The protein below binds the small molecule below.
Small molecule (SMILES): CC(=O)N[C@H]1[C@H](O[C@H]2[C@H](O)[C@@H](NC(C)=O)CO[C@@H]2CO)O[C@H](CO)[C@@H](O)[C@@H]1O

Binding-site contacts:
Ligand atom O6 contacts residue THR11 of chain 2.B at 4.1 Å.
Ligand atom C1 contacts residue SER27 of chain 2.B at 4.1 Å.
Ligand atom C4 contacts residue ASN9 of chain 2.B at 4.3 Å.
Ligand atom O7 contacts residue THR207 of chain 2.B at 2.9 Å (h-bond).
Ligand atom O5 contacts residue SER27 of chain 2.B at 4.2 Å.
Ligand atom C7 contacts residue ASN9 of chain 2.B at 3.7 Å.
Ligand atom O5 contacts residue THR11 of chain 2.B at 4.1 Å.
Ligand atom C2 contacts residue ASN9 of chain 2.B at 2.4 Å.
Ligand atom N2 contacts residue ASN9 of chain 2.B at 2.8 Å (h-bond).
Ligand atom O7 contacts residue ASN9 of chain 2.B at 3.7 Å.
Ligand atom C3 contacts residue ASN9 of chain 2.B at 3.8 Å.
Ligand atom C8 contacts residue THR207 of chain 2.B at 3.4 Å.
Ligand atom O5 contacts residue ASN9 of chain 2.B at 2.4 Å (h-bond).
Ligand atom C7 contacts residue THR207 of chain 2.B at 3.4 Å.
Ligand atom C1 contacts residue ASN9 of chain 2.B at 1.4 Å.
Ligand atom C1 contacts residue THR11 of chain 2.B at 4.4 Å.
Ligand atom C5 contacts residue ASN9 of chain 2.B at 3.7 Å.
Ligand atom O7 contacts residue ILE206 of chain 2.B at 4.3 Å.
Ligand atom C5 contacts residue SER27 of chain 2.B at 4.0 Å.

Sequence of chain 2.B:
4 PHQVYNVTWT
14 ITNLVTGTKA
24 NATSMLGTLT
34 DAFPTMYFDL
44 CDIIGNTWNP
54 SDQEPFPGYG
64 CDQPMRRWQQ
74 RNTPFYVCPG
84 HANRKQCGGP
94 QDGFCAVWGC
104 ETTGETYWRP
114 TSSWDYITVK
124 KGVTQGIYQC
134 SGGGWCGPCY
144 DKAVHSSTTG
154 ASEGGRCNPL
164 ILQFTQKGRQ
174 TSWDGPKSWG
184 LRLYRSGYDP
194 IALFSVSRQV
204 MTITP